Binding-site contacts:
Ligand atom O3 contacts residue ALA14 of chain 1.T at 3.6 Å.
Ligand atom C1 contacts residue HIS5 of chain 1.X at 4.5 Å.
Ligand atom C6 contacts residue LEU11 of chain 1.T at 3.3 Å (hydrophobic).
Ligand atom C5 contacts residue HIS5 of chain 1.X at 4.4 Å.
Ligand atom O1 contacts residue SER9 of chain 1.S at 3.5 Å (h-bond).
Ligand atom C3 contacts residue LEU11 of chain 1.T at 4.3 Å (hydrophobic).
Ligand atom C2 contacts residue ILE10 of chain 1.S at 4.2 Å (hydrophobic).
Ligand atom C3 contacts residue LEU16 of chain 1.S at 4.4 Å (hydrophobic).
Ligand atom C6 contacts residue CYS7 of chain 1.T at 4.0 Å (hydrophobic).
Ligand atom C4 contacts residue ALA14 of chain 1.T at 4.4 Å (hydrophobic).
Ligand atom C3 contacts residue HIS5 of chain 1.X at 3.6 Å.
Ligand atom C5 contacts residue HIS10 of chain 1.T at 4.0 Å.
Ligand atom C1 contacts residue ILE10 of chain 1.S at 4.4 Å (hydrophobic).
Ligand atom C6 contacts residue CYS6 of chain 1.S at 3.1 Å (hydrophobic).
Ligand atom C1 contacts residue CYS11 of chain 1.S at 3.9 Å (hydrophobic).
Ligand atom C2 contacts residue LEU16 of chain 1.S at 4.5 Å (hydrophobic).
Ligand atom C5 contacts residue LEU6 of chain 1.X at 4.2 Å (hydrophobic).
Ligand atom O3 contacts residue LEU16 of chain 1.S at 3.8 Å.
Ligand atom O3 contacts residue HIS5 of chain 1.X at 3.5 Å (h-bond).
Ligand atom C2 contacts residue CYS11 of chain 1.S at 3.8 Å (hydrophobic).
Ligand atom C5 contacts residue LEU11 of chain 1.T at 3.4 Å (hydrophobic).
Ligand atom C1 contacts residue LEU11 of chain 1.T at 3.8 Å (hydrophobic).
Ligand atom C2 contacts residue HIS5 of chain 1.X at 4.0 Å.
Ligand atom C2 contacts residue LEU11 of chain 1.T at 4.2 Å (hydrophobic).
Ligand atom C4 contacts residue HIS10 of chain 1.T at 4.1 Å.
Ligand atom O1 contacts residue LEU11 of chain 1.T at 4.4 Å.
Ligand atom O3 contacts residue LEU17 of chain 1.R at 3.6 Å.
Ligand atom O1 contacts residue CYS6 of chain 1.S at 2.6 Å (h-bond).
Ligand atom C4 contacts residue HIS5 of chain 1.X at 4.0 Å.
Ligand atom C1 contacts residue CYS6 of chain 1.S at 3.3 Å (hydrophobic).
Ligand atom O1 contacts residue ILE10 of chain 1.S at 3.4 Å.
Ligand atom O1 contacts residue CYS11 of chain 1.S at 2.8 Å (h-bond).
Ligand atom C6 contacts residue VAL2 of chain 1.X at 4.4 Å (hydrophobic).
Ligand atom C4 contacts residue LEU11 of chain 1.T at 3.9 Å (hydrophobic).
Ligand atom C5 contacts residue CYS6 of chain 1.S at 4.4 Å (hydrophobic).
Ligand atom O1 contacts residue VAL2 of chain 1.X at 4.3 Å.
Ligand atom C3 contacts residue ALA14 of chain 1.T at 4.3 Å (hydrophobic).
Ligand atom C5 contacts residue CYS7 of chain 1.T at 4.2 Å (hydrophobic).

A protein and the small-molecule ligand that binds it are described below.
Small molecule (SMILES): Oc1cccc(O)c1

Sequence of chain 1.T:
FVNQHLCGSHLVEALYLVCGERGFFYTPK

Sequence of chain 1.X:
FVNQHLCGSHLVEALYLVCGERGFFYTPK

Sequence of chain 1.S:
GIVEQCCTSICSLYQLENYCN

Sequence of chain 1.R:
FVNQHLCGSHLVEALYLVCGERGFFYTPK